Binding-site contacts:
Ligand atom O3 contacts residue ILE264 of chain 1.B at 3.9 Å.
Ligand atom O5 contacts residue ASN139 of chain 1.B at 2.3 Å (h-bond).
Ligand atom C6 contacts residue TYR288 of chain 1.B at 4.4 Å (hydrophobic).
Ligand atom N2 contacts residue ASN139 of chain 1.B at 2.9 Å (h-bond).
Ligand atom O6 contacts residue TYR288 of chain 1.B at 3.4 Å.
Ligand atom O3 contacts residue TYR288 of chain 1.B at 4.4 Å.
Ligand atom N2 contacts residue ALA138 of chain 1.B at 4.0 Å.
Ligand atom C2 contacts residue TYR288 of chain 1.B at 4.5 Å (hydrophobic).
Ligand atom C2 contacts residue ASN139 of chain 1.B at 2.4 Å.
Ligand atom O5 contacts residue TYR288 of chain 1.B at 4.2 Å.
Ligand atom N2 contacts residue ILE264 of chain 1.B at 4.3 Å.
Ligand atom C1 contacts residue ALA138 of chain 1.B at 4.4 Å (hydrophobic).
Ligand atom C6 contacts residue TYR288 of chain 1.B at 4.1 Å (hydrophobic).
Ligand atom C7 contacts residue GLU263 of chain 1.B at 3.8 Å.
Ligand atom C3 contacts residue ILE264 of chain 1.B at 4.1 Å (hydrophobic).
Ligand atom O3 contacts residue GLU263 of chain 1.B at 4.2 Å.
Ligand atom C1 contacts residue GLU263 of chain 1.B at 3.8 Å.
Ligand atom C7 contacts residue ASN139 of chain 1.B at 3.5 Å.
Ligand atom C8 contacts residue ALA138 of chain 1.B at 3.5 Å (hydrophobic).
Ligand atom O7 contacts residue ASN139 of chain 1.B at 3.7 Å.
Ligand atom C2 contacts residue GLU263 of chain 1.B at 3.7 Å.
Ligand atom O4 contacts residue ILE264 of chain 1.B at 3.8 Å.
Ligand atom C7 contacts residue ALA138 of chain 1.B at 3.5 Å (hydrophobic).
Ligand atom O7 contacts residue ALA138 of chain 1.B at 3.8 Å.
Ligand atom C4 contacts residue ASN139 of chain 1.B at 4.3 Å.
Ligand atom C8 contacts residue GLU263 of chain 1.B at 3.8 Å.
Ligand atom C3 contacts residue GLU263 of chain 1.B at 3.7 Å.
Ligand atom C8 contacts residue LEU265 of chain 1.B at 4.1 Å (hydrophobic).
Ligand atom O7 contacts residue ILE264 of chain 1.B at 3.9 Å.
Ligand atom C1 contacts residue TYR288 of chain 1.B at 4.0 Å (hydrophobic).
Ligand atom C8 contacts residue ALA136 of chain 1.B at 3.5 Å (hydrophobic).
Ligand atom C8 contacts residue GLY135 of chain 1.B at 3.2 Å.
Ligand atom N2 contacts residue GLU263 of chain 1.B at 2.9 Å (salt-bridge).
Ligand atom C4 contacts residue TYR288 of chain 1.B at 3.9 Å (hydrophobic).
Ligand atom C1 contacts residue ASN139 of chain 1.B at 1.4 Å.
Ligand atom O6 contacts residue TYR288 of chain 1.B at 4.5 Å.
Ligand atom C5 contacts residue ASN139 of chain 1.B at 3.7 Å.
Ligand atom C5 contacts residue TYR288 of chain 1.B at 3.8 Å (hydrophobic).
Ligand atom O7 contacts residue TYR288 of chain 1.B at 4.4 Å.
Ligand atom C3 contacts residue ASN139 of chain 1.B at 3.8 Å.

Sequence of chain 1.B:
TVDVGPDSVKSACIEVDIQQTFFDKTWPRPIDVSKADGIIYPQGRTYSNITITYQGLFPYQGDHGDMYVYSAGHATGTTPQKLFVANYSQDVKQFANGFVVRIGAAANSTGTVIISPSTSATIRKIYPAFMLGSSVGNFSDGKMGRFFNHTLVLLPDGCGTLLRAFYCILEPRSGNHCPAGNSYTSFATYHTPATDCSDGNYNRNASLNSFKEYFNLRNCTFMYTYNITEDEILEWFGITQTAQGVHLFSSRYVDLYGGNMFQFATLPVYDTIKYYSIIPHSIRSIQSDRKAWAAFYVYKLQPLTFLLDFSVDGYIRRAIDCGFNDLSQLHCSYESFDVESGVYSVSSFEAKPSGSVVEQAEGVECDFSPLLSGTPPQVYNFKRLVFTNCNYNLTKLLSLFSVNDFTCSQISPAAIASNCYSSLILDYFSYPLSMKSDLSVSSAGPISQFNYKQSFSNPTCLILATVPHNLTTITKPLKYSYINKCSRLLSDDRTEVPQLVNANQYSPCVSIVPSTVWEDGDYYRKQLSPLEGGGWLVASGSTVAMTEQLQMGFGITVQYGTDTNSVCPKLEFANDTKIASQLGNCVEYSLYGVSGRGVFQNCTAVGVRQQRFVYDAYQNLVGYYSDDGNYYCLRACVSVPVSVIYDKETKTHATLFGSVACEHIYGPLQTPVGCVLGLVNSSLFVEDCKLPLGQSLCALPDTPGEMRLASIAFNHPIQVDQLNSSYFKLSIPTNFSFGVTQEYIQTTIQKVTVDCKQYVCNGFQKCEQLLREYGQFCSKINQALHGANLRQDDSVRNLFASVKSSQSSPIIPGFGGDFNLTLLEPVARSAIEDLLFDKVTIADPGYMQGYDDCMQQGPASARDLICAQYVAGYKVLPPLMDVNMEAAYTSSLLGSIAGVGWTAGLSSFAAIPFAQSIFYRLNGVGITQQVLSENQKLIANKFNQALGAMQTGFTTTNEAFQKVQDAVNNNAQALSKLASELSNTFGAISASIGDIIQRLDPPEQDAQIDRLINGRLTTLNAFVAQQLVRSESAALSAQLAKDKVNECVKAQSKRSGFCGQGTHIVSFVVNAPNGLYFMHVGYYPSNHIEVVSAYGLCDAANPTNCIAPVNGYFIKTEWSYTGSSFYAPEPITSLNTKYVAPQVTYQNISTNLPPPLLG

This small molecule binds to this protein.
Small molecule (SMILES): CC(=O)N[C@H]1[C@H](O[C@H]2[C@H](O)[C@@H](NC(C)=O)CO[C@@H]2CO)O[C@H](CO)[C@@H](O[C@@H]2O[C@H](CO[C@H]3O[C@H](CO)[C@@H](O)[C@H](O)[C@@H]3O)[C@@H](O)[C@H](O[C@H]3O[C@H](CO)[C@@H](O)[C@H](O)[C@@H]3O)[C@@H]2O)[C@@H]1O